Binding-site contacts:
Ligand atom P1 contacts residue YZS1 of chain 1.O at 0.0 Å.
Ligand atom CP9 contacts residue YZS1 of chain 1.O at 0.0 Å.
Ligand atom OP2 contacts residue YZS1 of chain 1.O at 0.0 Å (h-bond).
Ligand atom O12 contacts residue YZS1 of chain 1.O at 0.0 Å (h-bond).
Ligand atom C2 contacts residue YZS1 of chain 1.O at 0.0 Å.
Ligand atom N3 contacts residue YZS1 of chain 1.O at 0.0 Å (h-bond).
Ligand atom CP8 contacts residue YZS1 of chain 1.O at 0.0 Å.
Ligand atom OS4 contacts residue YZS1 of chain 1.O at 0.0 Å (h-bond).
Ligand atom C1' contacts residue YZS1 of chain 1.O at 0.0 Å.
Ligand atom N7 contacts residue YZS1 of chain 1.O at 0.0 Å (h-bond).
Ligand atom P3 contacts residue YZS1 of chain 1.O at 0.0 Å.
Ligand atom CP7 contacts residue YZS1 of chain 1.O at 0.0 Å.
Ligand atom OP3 contacts residue YZS1 of chain 1.O at 0.0 Å (h-bond).
Ligand atom CPB contacts residue YZS1 of chain 1.O at 0.0 Å.
Ligand atom O3' contacts residue YZS1 of chain 1.O at 0.0 Å (h-bond).
Ligand atom O11 contacts residue YZS1 of chain 1.O at 0.0 Å (h-bond).
Ligand atom O21 contacts residue YZS1 of chain 1.O at 0.0 Å (h-bond).
Ligand atom P2 contacts residue YZS1 of chain 1.O at 0.0 Å.
Ligand atom O6 contacts residue YZS1 of chain 1.O at 0.0 Å (h-bond).
Ligand atom O5' contacts residue YZS1 of chain 1.O at 0.0 Å (h-bond).
Ligand atom NP2 contacts residue YZS1 of chain 1.O at 0.0 Å (h-bond).
Ligand atom C5' contacts residue YZS1 of chain 1.O at 0.0 Å.
Ligand atom CP4 contacts residue YZS1 of chain 1.O at 0.0 Å.
Ligand atom O22 contacts residue YZS1 of chain 1.O at 0.0 Å (h-bond).
Ligand atom C3' contacts residue YZS1 of chain 1.O at 0.0 Å.
Ligand atom CPA contacts residue YZS1 of chain 1.O at 0.0 Å.
Ligand atom C8 contacts residue YZS1 of chain 1.O at 0.0 Å.
Ligand atom O2' contacts residue YZS1 of chain 1.O at 0.0 Å (h-bond).
Ligand atom CP5 contacts residue YZS1 of chain 1.O at 0.0 Å.
Ligand atom C6 contacts residue YZS1 of chain 1.O at 0.0 Å.
Ligand atom C4 contacts residue YZS1 of chain 1.O at 0.0 Å.
Ligand atom N1 contacts residue YZS1 of chain 1.O at 0.0 Å (h-bond).
Ligand atom CP6 contacts residue YZS1 of chain 1.O at 0.0 Å.
Ligand atom O7 contacts residue YZS1 of chain 1.O at 0.0 Å (h-bond).
Ligand atom C5 contacts residue YZS1 of chain 1.O at 0.0 Å.
Ligand atom O4' contacts residue YZS1 of chain 1.O at 0.0 Å (h-bond).
Ligand atom N6 contacts residue YZS1 of chain 1.O at 0.0 Å (h-bond).
Ligand atom C2' contacts residue YZS1 of chain 1.O at 0.0 Å.
Ligand atom N9 contacts residue YZS1 of chain 1.O at 0.0 Å (h-bond).
Ligand atom C4' contacts residue YZS1 of chain 1.O at 0.0 Å.

This protein binds this small molecule.
Small molecule (SMILES): C[C@H](C(=O)NCCNC(=O)CCNC(=O)[C@H](O)C(C)(C)COP(=O)(O)OP(=O)(O)OC[C@H]1O[C@@H](n2cnc3c(N)ncnc32)[C@H](O)[C@@H]1OP(=O)(O)O)S(=O)(=O)O

Sequence of chain 1.D:
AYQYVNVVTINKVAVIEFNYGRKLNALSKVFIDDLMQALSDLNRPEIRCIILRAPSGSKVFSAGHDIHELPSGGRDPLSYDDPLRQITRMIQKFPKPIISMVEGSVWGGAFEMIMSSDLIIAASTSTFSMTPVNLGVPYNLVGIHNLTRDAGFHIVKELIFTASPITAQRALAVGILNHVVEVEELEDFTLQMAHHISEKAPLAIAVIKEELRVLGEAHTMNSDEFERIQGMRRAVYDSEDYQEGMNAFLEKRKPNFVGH